Binding-site contacts:
Ligand atom O3' contacts residue DC1 of chain 5.F at 1.1 Å (h-bond).
Ligand atom OP1 contacts residue DC1 of chain 5.F at 0.4 Å (h-bond).
Ligand atom C4' contacts residue DC1 of chain 5.F at 1.2 Å.
Ligand atom C2' contacts residue DC1 of chain 5.F at 1.2 Å.
Ligand atom O4' contacts residue DC1 of chain 5.F at 0.3 Å (h-bond).
Ligand atom P contacts residue DC1 of chain 5.F at 1.1 Å.
Ligand atom O3' contacts residue PHE277 of chain 34.A at 4.1 Å.
Ligand atom C2' contacts residue PHE277 of chain 34.A at 2.8 Å (hydrophobic).
Ligand atom OP2 contacts residue DC1 of chain 5.F at 1.0 Å.
Ligand atom C1' contacts residue PHE277 of chain 34.A at 3.9 Å (hydrophobic).
Ligand atom O5' contacts residue DC1 of chain 5.F at 1.2 Å (h-bond).
Ligand atom OP1 contacts residue ARG10 of chain 34.A at 3.8 Å.
Ligand atom OP1 contacts residue PHE277 of chain 34.A at 4.1 Å.
Ligand atom C1' contacts residue DC1 of chain 5.F at 1.3 Å.
Ligand atom C3' contacts residue PHE277 of chain 34.A at 3.6 Å (hydrophobic).
Ligand atom C3' contacts residue DC1 of chain 5.F at 0.8 Å.
Ligand atom C5' contacts residue DC1 of chain 5.F at 1.4 Å.

A small-molecule ligand and the protein it binds are described below.
Small molecule (SMILES): Nc1ccn([C@H]2C[C@H](O)[C@@H](COP(=O)(O)O)O2)c(=O)n1

Sequence of chain 34.A:
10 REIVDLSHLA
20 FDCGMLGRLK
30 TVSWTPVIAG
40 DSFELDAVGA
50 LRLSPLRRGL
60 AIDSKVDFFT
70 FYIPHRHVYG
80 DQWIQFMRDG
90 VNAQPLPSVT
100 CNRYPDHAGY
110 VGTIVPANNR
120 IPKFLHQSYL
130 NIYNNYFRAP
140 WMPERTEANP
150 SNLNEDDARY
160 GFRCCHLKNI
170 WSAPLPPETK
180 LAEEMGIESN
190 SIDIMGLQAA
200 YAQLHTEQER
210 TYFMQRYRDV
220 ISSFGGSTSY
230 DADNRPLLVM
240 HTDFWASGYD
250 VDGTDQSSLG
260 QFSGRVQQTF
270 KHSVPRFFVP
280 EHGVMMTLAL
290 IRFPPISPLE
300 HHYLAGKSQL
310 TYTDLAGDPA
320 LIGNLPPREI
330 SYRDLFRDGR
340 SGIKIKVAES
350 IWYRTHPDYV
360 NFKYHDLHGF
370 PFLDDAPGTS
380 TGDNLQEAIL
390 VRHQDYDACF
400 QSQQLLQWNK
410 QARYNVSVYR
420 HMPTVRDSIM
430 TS